A small-molecule ligand and the protein it binds are described below.
Small molecule (SMILES): CC(C)CCC[C@@H](C)[C@H]1CC[C@H]2[C@@H]3CC=C4C[C@@H](O)CC[C@]4(C)[C@H]3CC[C@]12C

Sequence of chain 1.D:
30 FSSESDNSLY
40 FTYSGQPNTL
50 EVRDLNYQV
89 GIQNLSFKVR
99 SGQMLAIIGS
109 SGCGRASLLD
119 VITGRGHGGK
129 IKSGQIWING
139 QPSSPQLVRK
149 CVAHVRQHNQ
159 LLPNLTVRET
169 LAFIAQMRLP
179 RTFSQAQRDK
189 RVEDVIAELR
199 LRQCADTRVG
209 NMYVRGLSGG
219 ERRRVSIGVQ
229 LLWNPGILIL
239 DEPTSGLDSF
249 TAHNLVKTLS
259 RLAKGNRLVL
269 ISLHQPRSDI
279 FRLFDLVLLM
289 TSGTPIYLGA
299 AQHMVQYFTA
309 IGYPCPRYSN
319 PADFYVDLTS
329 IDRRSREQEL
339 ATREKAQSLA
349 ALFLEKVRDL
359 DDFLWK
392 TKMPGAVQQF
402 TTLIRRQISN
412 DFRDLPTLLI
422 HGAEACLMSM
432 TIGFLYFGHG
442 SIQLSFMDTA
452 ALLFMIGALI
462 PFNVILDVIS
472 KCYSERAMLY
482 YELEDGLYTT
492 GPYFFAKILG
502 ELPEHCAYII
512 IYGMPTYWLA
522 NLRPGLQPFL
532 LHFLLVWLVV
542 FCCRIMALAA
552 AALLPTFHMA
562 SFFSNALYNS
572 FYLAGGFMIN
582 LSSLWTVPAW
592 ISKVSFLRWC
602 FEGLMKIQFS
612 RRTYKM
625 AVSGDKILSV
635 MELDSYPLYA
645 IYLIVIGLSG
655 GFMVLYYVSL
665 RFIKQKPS

Binding-site contacts:
Ligand atom C25 contacts residue PHE563 of chain 1.C at 4.3 Å (hydrophobic).
Ligand atom C21 contacts residue ALA538 of chain 1.C at 4.1 Å (hydrophobic).
Ligand atom C15 contacts residue LEU535 of chain 1.C at 4.4 Å (hydrophobic).
Ligand atom C17 contacts residue ALA538 of chain 1.C at 4.2 Å (hydrophobic).
Ligand atom C13 contacts residue ILE560 of chain 1.C at 4.3 Å (hydrophobic).
Ligand atom C27 contacts residue PHE563 of chain 1.C at 4.3 Å (hydrophobic).
Ligand atom C4 contacts residue THR432 of chain 1.D at 3.8 Å.
Ligand atom C19 contacts residue ILE560 of chain 1.C at 3.5 Å (hydrophobic).
Ligand atom C2 contacts residue PHE557 of chain 1.C at 3.7 Å (hydrophobic).
Ligand atom C21 contacts residue GLY539 of chain 1.C at 4.1 Å.
Ligand atom C1 contacts residue THR432 of chain 1.D at 4.4 Å.
Ligand atom C3 contacts residue PHE557 of chain 1.C at 4.4 Å (hydrophobic).
Ligand atom C16 contacts residue LEU535 of chain 1.C at 3.5 Å (hydrophobic).
Ligand atom C5 contacts residue THR432 of chain 1.D at 4.1 Å.
Ligand atom C18 contacts residue ILE560 of chain 1.C at 3.6 Å (hydrophobic).
Ligand atom C12 contacts residue ILE560 of chain 1.C at 3.8 Å (hydrophobic).
Ligand atom C3 contacts residue THR432 of chain 1.D at 3.6 Å.
Ligand atom C6 contacts residue THR432 of chain 1.D at 4.4 Å.
Ligand atom C12 contacts residue ALA538 of chain 1.C at 4.3 Å (hydrophobic).
Ligand atom C1 contacts residue PHE557 of chain 1.C at 3.8 Å (hydrophobic).
Ligand atom C21 contacts residue LEU535 of chain 1.C at 4.3 Å (hydrophobic).
Ligand atom O1 contacts residue THR432 of chain 1.D at 4.5 Å.
Ligand atom C17 contacts residue LEU535 of chain 1.C at 4.5 Å (hydrophobic).
Ligand atom C11 contacts residue ILE560 of chain 1.C at 3.9 Å (hydrophobic).
Ligand atom C21 contacts residue THR564 of chain 1.C at 4.3 Å.
Ligand atom O1 contacts residue PHE435 of chain 1.D at 4.5 Å.

Sequence of chain 1.C:
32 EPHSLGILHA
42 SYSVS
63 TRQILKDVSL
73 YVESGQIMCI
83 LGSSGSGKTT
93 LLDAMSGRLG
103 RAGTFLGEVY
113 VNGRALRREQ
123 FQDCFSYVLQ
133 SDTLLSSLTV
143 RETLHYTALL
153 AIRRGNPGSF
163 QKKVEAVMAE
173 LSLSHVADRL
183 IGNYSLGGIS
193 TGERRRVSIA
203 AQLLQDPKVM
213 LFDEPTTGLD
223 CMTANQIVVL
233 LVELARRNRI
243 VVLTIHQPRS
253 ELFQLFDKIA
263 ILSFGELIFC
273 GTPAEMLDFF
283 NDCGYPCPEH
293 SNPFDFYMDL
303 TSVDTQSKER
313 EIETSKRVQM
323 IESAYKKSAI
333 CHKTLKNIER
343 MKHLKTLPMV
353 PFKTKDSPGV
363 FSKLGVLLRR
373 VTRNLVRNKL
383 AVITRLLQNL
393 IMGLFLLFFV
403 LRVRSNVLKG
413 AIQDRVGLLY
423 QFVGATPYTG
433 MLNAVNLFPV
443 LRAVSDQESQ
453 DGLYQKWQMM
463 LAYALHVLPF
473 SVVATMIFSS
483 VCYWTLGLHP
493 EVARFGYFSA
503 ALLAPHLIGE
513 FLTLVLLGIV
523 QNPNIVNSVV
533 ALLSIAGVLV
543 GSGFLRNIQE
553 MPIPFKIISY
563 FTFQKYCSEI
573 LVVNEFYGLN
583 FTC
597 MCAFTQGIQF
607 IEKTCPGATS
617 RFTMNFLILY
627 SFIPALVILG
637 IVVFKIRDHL